Binding-site contacts:
Ligand atom N1 contacts residue SER502 of chain 1.D at 2.9 Å (h-bond).
Ligand atom C1 contacts residue NI1 of chain 1.U at 3.6 Å.
Ligand atom N2 contacts residue CYS64 of chain 1.D at 3.5 Å.
Ligand atom O3 contacts residue THR67 of chain 1.D at 3.7 Å.
Ligand atom C2 contacts residue ALA477 of chain 1.D at 4.1 Å (hydrophobic).
Ligand atom C2 contacts residue CMO1 of chain 1.X at 3.7 Å.
Ligand atom C1 contacts residue CYS64 of chain 1.D at 4.0 Å (hydrophobic).
Ligand atom FE contacts residue CYS64 of chain 1.D at 2.3 Å.
Ligand atom C2 contacts residue NI1 of chain 1.U at 3.8 Å.
Ligand atom N1 contacts residue PRO501 of chain 1.D at 3.6 Å.
Ligand atom N1 contacts residue CYS546 of chain 1.D at 3.9 Å.
Ligand atom N1 contacts residue CYS549 of chain 1.D at 3.4 Å.
Ligand atom O3 contacts residue HIS68 of chain 1.D at 3.6 Å (h-bond).
Ligand atom C3 contacts residue THR67 of chain 1.D at 3.9 Å.
Ligand atom C3 contacts residue CYS64 of chain 1.D at 3.2 Å (hydrophobic).
Ligand atom FE contacts residue NI1 of chain 1.U at 2.6 Å.
Ligand atom N2 contacts residue LYS479 of chain 1.D at 3.0 Å (salt-bridge).
Ligand atom N2 contacts residue PRO478 of chain 1.D at 3.3 Å.
Ligand atom C1 contacts residue LYS479 of chain 1.D at 3.8 Å.
Ligand atom N1 contacts residue VAL500 of chain 1.D at 3.9 Å.
Ligand atom O3 contacts residue CYS64 of chain 1.D at 4.1 Å.
Ligand atom C1 contacts residue CYS546 of chain 1.D at 3.8 Å (hydrophobic).
Ligand atom N1 contacts residue LYS479 of chain 1.D at 3.6 Å.
Ligand atom C1 contacts residue SER502 of chain 1.D at 3.9 Å.
Ligand atom FE contacts residue CMO1 of chain 1.X at 3.4 Å.
Ligand atom FE contacts residue CYS549 of chain 1.D at 2.3 Å.
Ligand atom C1 contacts residue CYS549 of chain 1.D at 3.0 Å (hydrophobic).
Ligand atom C3 contacts residue PRO501 of chain 1.D at 3.9 Å (hydrophobic).
Ligand atom O3 contacts residue VAL500 of chain 1.D at 3.5 Å.
Ligand atom C3 contacts residue HIS68 of chain 1.D at 3.5 Å.
Ligand atom N2 contacts residue ALA477 of chain 1.D at 3.5 Å.
Ligand atom O3 contacts residue LEU482 of chain 1.D at 3.5 Å.
Ligand atom C1 contacts residue VAL500 of chain 1.D at 3.8 Å (hydrophobic).
Ligand atom C2 contacts residue LYS479 of chain 1.D at 3.6 Å.
Ligand atom O3 contacts residue ALA477 of chain 1.D at 3.8 Å.
Ligand atom C3 contacts residue VAL500 of chain 1.D at 3.5 Å (hydrophobic).
Ligand atom C2 contacts residue CYS64 of chain 1.D at 3.0 Å (hydrophobic).
Ligand atom C3 contacts residue CYS549 of chain 1.D at 3.2 Å (hydrophobic).
Ligand atom O3 contacts residue PRO501 of chain 1.D at 3.4 Å.
Ligand atom C1 contacts residue PRO501 of chain 1.D at 3.8 Å (hydrophobic).

Sequence of chain 1.D:
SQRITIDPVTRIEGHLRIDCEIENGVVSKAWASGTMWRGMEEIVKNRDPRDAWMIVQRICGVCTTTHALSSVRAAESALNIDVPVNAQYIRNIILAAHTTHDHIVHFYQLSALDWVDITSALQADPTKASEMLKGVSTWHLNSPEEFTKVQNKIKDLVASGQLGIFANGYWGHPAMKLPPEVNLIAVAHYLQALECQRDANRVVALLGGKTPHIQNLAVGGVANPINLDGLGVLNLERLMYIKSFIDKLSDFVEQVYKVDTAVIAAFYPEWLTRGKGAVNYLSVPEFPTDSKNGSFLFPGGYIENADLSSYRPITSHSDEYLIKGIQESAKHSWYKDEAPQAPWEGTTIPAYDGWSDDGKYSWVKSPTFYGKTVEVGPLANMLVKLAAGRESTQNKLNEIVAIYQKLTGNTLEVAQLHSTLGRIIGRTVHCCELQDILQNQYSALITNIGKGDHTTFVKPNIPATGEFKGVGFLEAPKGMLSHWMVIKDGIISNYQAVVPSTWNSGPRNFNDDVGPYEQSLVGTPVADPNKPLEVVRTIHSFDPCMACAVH

A small-molecule ligand and the protein it binds are described below.
Small molecule (SMILES): N#C[Fe](=C=O)C#N